This small molecule binds to this protein.
Small molecule (SMILES): O=C1O[C@H](CO)[C@@H](O)[C@H](O[C@H]2O[C@H](CO)[C@@H](O)[C@H](O)[C@@H]2O)[C@@H]1O

Sequence of chain 2.A:
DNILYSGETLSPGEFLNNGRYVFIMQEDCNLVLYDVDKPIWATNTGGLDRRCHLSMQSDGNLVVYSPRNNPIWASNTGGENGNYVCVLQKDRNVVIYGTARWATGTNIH

Binding-site contacts:
Ligand atom C4 contacts residue TYR65 of chain 2.A at 3.6 Å (hydrophobic).
Ligand atom C3 contacts residue ASP59 of chain 2.A at 4.5 Å.
Ligand atom C1 contacts residue GLN57 of chain 2.A at 4.3 Å.
Ligand atom C6 contacts residue VAL63 of chain 2.A at 4.5 Å (hydrophobic).
Ligand atom C2 contacts residue GLN57 of chain 2.A at 4.0 Å.
Ligand atom O3 contacts residue TYR65 of chain 2.A at 3.5 Å (h-bond).
Ligand atom C2 contacts residue ASP59 of chain 2.A at 3.4 Å.
Ligand atom C3 contacts residue GLN57 of chain 2.A at 3.7 Å.
Ligand atom O6 contacts residue ASN61 of chain 2.A at 4.3 Å.
Ligand atom C6 contacts residue ASP59 of chain 2.A at 4.1 Å.
Ligand atom C3 contacts residue TYR65 of chain 2.A at 4.2 Å (hydrophobic).
Ligand atom O2 contacts residue ASN61 of chain 2.A at 3.3 Å (h-bond).
Ligand atom C5 contacts residue ASP59 of chain 2.A at 3.7 Å.
Ligand atom C2 contacts residue TYR65 of chain 2.A at 3.9 Å (hydrophobic).
Ligand atom O3 contacts residue ASP59 of chain 2.A at 4.3 Å.
Ligand atom C1 contacts residue TYR65 of chain 2.A at 4.0 Å (hydrophobic).
Ligand atom O5 contacts residue ASN61 of chain 2.A at 3.0 Å (h-bond).
Ligand atom O4 contacts residue PRO71 of chain 2.A at 3.6 Å.
Ligand atom O4 contacts residue ASP59 of chain 2.A at 4.0 Å.
Ligand atom O2 contacts residue GLN57 of chain 2.A at 3.0 Å (h-bond).
Ligand atom C4 contacts residue ASP59 of chain 2.A at 4.4 Å.
Ligand atom C4 contacts residue GLN57 of chain 2.A at 4.3 Å.
Ligand atom O3 contacts residue GLN57 of chain 2.A at 3.2 Å (h-bond).
Ligand atom O2 contacts residue ASP59 of chain 2.A at 2.5 Å (salt-bridge).
Ligand atom C4 contacts residue VAL63 of chain 2.A at 4.4 Å (hydrophobic).
Ligand atom C6 contacts residue PRO71 of chain 2.A at 4.0 Å (hydrophobic).
Ligand atom C5 contacts residue ASN61 of chain 2.A at 3.9 Å.
Ligand atom C6 contacts residue ALA74 of chain 2.A at 4.2 Å (hydrophobic).
Ligand atom C6 contacts residue ASN61 of chain 2.A at 4.0 Å.
Ligand atom O4 contacts residue TYR65 of chain 2.A at 2.8 Å (h-bond).
Ligand atom C2 contacts residue ASN61 of chain 2.A at 4.0 Å.
Ligand atom C1 contacts residue ASP59 of chain 2.A at 4.3 Å.
Ligand atom C4 contacts residue ASN61 of chain 2.A at 4.1 Å.
Ligand atom C1 contacts residue ASN61 of chain 2.A at 3.5 Å.
Ligand atom O6 contacts residue ALA74 of chain 2.A at 4.0 Å.
Ligand atom O6 contacts residue ASP59 of chain 2.A at 4.3 Å.